Binding-site contacts:
Ligand atom O8 contacts residue GLU197 of chain 4.A at 3.9 Å.
Ligand atom C4 contacts residue ASP70 of chain 4.A at 3.6 Å.
Ligand atom O8 contacts residue LYS212 of chain 4.A at 2.7 Å (salt-bridge).
Ligand atom C5 contacts residue ASP70 of chain 4.A at 4.0 Å.
Ligand atom N4 contacts residue ASP70 of chain 4.A at 2.7 Å (salt-bridge).
Ligand atom O8 contacts residue GLU196 of chain 4.A at 2.4 Å (salt-bridge).
Ligand atom O1A contacts residue ARG290 of chain 4.A at 2.8 Å (salt-bridge).
Ligand atom C3 contacts residue TYR324 of chain 4.A at 2.9 Å (hydrophobic).
Ligand atom C4 contacts residue GLU38 of chain 4.A at 3.6 Å.
Ligand atom C2 contacts residue TYR324 of chain 4.A at 2.8 Å (hydrophobic).
Ligand atom C1 contacts residue ARG290 of chain 4.A at 3.5 Å.
Ligand atom O10 contacts residue ASP70 of chain 4.A at 3.4 Å.
Ligand atom C8 contacts residue GLU196 of chain 4.A at 3.5 Å.
Ligand atom C9 contacts residue ALA166 of chain 4.A at 3.8 Å (hydrophobic).
Ligand atom O1B contacts residue ARG37 of chain 4.A at 2.8 Å (salt-bridge).
Ligand atom O1B contacts residue ARG290 of chain 4.A at 2.9 Å (salt-bridge).
Ligand atom C3 contacts residue ASP70 of chain 4.A at 3.6 Å.
Ligand atom C10 contacts residue ARG71 of chain 4.A at 3.9 Å.
Ligand atom C11 contacts residue ILE142 of chain 4.A at 3.8 Å (hydrophobic).
Ligand atom O9 contacts residue GLU196 of chain 4.A at 3.0 Å (salt-bridge).
Ligand atom O1B contacts residue TYR324 of chain 4.A at 3.2 Å (h-bond).
Ligand atom C4 contacts residue TYR324 of chain 4.A at 3.7 Å (hydrophobic).
Ligand atom C11 contacts residue ARG144 of chain 4.A at 4.0 Å.
Ligand atom C9 contacts residue GLU196 of chain 4.A at 3.5 Å.
Ligand atom O1A contacts residue TYR324 of chain 4.A at 3.5 Å (h-bond).
Ligand atom C11 contacts residue TRP98 of chain 4.A at 3.8 Å (hydrophobic).
Ligand atom O6 contacts residue TYR324 of chain 4.A at 3.5 Å (h-bond).
Ligand atom N4 contacts residue GLU38 of chain 4.A at 2.9 Å (salt-bridge).
Ligand atom C11 contacts residue ARG71 of chain 4.A at 4.1 Å.
Ligand atom C4 contacts residue GLU197 of chain 4.A at 4.1 Å.
Ligand atom C3 contacts residue ARG37 of chain 4.A at 3.9 Å.
Ligand atom O10 contacts residue ARG71 of chain 4.A at 2.8 Å (salt-bridge).
Ligand atom C3 contacts residue GLU38 of chain 4.A at 3.4 Å.
Ligand atom C8 contacts residue LYS212 of chain 4.A at 3.5 Å.
Ligand atom C6 contacts residue GLU197 of chain 4.A at 3.8 Å.
Ligand atom O9 contacts residue ALA166 of chain 4.A at 3.4 Å.
Ligand atom C6 contacts residue TYR324 of chain 4.A at 3.7 Å (hydrophobic).
Ligand atom O9 contacts residue ARG144 of chain 4.A at 3.8 Å.
Ligand atom C1 contacts residue TYR324 of chain 4.A at 2.9 Å (hydrophobic).
Ligand atom C1 contacts residue ARG37 of chain 4.A at 3.9 Å.

The protein below binds the small molecule below.
Small molecule (SMILES): CC(=O)N[C@H]1[C@H]([C@H](O)[C@H](O)CO)OC(C(=O)O)=C[C@@H]1N

Sequence of chain 4.A:
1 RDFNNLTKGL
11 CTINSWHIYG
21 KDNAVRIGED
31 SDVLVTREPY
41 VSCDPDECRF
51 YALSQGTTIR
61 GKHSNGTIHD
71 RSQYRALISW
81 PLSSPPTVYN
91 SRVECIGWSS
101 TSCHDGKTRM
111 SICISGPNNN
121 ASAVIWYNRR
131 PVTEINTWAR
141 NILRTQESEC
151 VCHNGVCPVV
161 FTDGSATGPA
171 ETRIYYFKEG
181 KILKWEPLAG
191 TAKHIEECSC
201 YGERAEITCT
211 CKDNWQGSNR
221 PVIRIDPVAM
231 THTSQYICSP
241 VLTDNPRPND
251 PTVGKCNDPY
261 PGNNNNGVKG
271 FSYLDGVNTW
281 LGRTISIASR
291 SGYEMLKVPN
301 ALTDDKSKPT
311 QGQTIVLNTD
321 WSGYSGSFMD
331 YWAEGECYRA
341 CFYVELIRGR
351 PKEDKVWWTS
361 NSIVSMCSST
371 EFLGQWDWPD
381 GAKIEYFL